The protein below binds the small molecule below.
Small molecule (SMILES): CC(=O)N[C@@H]1[C@@H](O)[C@H](O)[C@@H](CO)O[C@H]1O

Binding-site contacts:
Ligand atom C4 contacts residue SER267 of chain 1.A at 3.4 Å.
Ligand atom C2 contacts residue SER267 of chain 1.A at 3.7 Å.
Ligand atom C1 contacts residue ASN120 of chain 1.A at 1.4 Å.
Ligand atom C1 contacts residue ARG110 of chain 1.A at 4.0 Å.
Ligand atom O7 contacts residue ASN206 of chain 1.A at 3.4 Å (h-bond).
Ligand atom N2 contacts residue SER268 of chain 1.A at 3.2 Å (h-bond).
Ligand atom O3 contacts residue CYS207 of chain 1.A at 3.4 Å (h-bond).
Ligand atom C5 contacts residue SER267 of chain 1.A at 3.1 Å.
Ligand atom O5 contacts residue ARG110 of chain 1.A at 3.2 Å (salt-bridge).
Ligand atom O7 contacts residue PHE205 of chain 1.A at 4.2 Å.
Ligand atom C7 contacts residue ASN120 of chain 1.A at 3.8 Å.
Ligand atom C2 contacts residue SER268 of chain 1.A at 4.1 Å.
Ligand atom O4 contacts residue SER267 of chain 1.A at 3.5 Å (h-bond).
Ligand atom O7 contacts residue CYS207 of chain 1.A at 3.2 Å (h-bond).
Ligand atom C5 contacts residue ARG110 of chain 1.A at 4.2 Å.
Ligand atom C8 contacts residue ASN206 of chain 1.A at 4.0 Å.
Ligand atom C3 contacts residue SER267 of chain 1.A at 3.2 Å.
Ligand atom C7 contacts residue CYS207 of chain 1.A at 3.8 Å (hydrophobic).
Ligand atom N2 contacts residue CYS207 of chain 1.A at 4.2 Å.
Ligand atom N2 contacts residue SER267 of chain 1.A at 4.0 Å.
Ligand atom C8 contacts residue VAL112 of chain 1.A at 3.8 Å (hydrophobic).
Ligand atom C1 contacts residue SER268 of chain 1.A at 4.0 Å.
Ligand atom C8 contacts residue ASN120 of chain 1.A at 4.2 Å.
Ligand atom C7 contacts residue VAL112 of chain 1.A at 4.3 Å (hydrophobic).
Ligand atom C4 contacts residue PRO70 of chain 1.A at 4.1 Å (hydrophobic).
Ligand atom C1 contacts residue SER267 of chain 1.A at 3.4 Å.
Ligand atom C3 contacts residue ASN120 of chain 1.A at 3.8 Å.
Ligand atom O6 contacts residue ARG110 of chain 1.A at 3.3 Å (salt-bridge).
Ligand atom C5 contacts residue ASN120 of chain 1.A at 3.7 Å.
Ligand atom O5 contacts residue SER267 of chain 1.A at 3.7 Å.
Ligand atom C6 contacts residue ARG110 of chain 1.A at 4.0 Å.
Ligand atom O7 contacts residue CYS266 of chain 1.A at 3.8 Å.
Ligand atom C4 contacts residue ASN120 of chain 1.A at 4.2 Å.
Ligand atom C2 contacts residue ASN120 of chain 1.A at 2.4 Å.
Ligand atom C7 contacts residue SER268 of chain 1.A at 4.0 Å.
Ligand atom O5 contacts residue ASN120 of chain 1.A at 2.4 Å (h-bond).
Ligand atom O7 contacts residue SER268 of chain 1.A at 3.9 Å.
Ligand atom C3 contacts residue CYS207 of chain 1.A at 4.1 Å (hydrophobic).
Ligand atom N2 contacts residue ASN120 of chain 1.A at 2.8 Å (h-bond).
Ligand atom C7 contacts residue ASN206 of chain 1.A at 4.1 Å.

Sequence of chain 1.A:
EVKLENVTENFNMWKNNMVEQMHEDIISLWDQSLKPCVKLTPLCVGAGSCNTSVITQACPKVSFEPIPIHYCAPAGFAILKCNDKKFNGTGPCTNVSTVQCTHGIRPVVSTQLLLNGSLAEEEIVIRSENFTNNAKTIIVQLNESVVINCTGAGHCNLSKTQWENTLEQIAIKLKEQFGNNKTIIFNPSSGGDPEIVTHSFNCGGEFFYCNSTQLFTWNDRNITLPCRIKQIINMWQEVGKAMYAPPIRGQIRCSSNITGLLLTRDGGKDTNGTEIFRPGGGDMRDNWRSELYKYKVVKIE